Sequence of chain 1.B:
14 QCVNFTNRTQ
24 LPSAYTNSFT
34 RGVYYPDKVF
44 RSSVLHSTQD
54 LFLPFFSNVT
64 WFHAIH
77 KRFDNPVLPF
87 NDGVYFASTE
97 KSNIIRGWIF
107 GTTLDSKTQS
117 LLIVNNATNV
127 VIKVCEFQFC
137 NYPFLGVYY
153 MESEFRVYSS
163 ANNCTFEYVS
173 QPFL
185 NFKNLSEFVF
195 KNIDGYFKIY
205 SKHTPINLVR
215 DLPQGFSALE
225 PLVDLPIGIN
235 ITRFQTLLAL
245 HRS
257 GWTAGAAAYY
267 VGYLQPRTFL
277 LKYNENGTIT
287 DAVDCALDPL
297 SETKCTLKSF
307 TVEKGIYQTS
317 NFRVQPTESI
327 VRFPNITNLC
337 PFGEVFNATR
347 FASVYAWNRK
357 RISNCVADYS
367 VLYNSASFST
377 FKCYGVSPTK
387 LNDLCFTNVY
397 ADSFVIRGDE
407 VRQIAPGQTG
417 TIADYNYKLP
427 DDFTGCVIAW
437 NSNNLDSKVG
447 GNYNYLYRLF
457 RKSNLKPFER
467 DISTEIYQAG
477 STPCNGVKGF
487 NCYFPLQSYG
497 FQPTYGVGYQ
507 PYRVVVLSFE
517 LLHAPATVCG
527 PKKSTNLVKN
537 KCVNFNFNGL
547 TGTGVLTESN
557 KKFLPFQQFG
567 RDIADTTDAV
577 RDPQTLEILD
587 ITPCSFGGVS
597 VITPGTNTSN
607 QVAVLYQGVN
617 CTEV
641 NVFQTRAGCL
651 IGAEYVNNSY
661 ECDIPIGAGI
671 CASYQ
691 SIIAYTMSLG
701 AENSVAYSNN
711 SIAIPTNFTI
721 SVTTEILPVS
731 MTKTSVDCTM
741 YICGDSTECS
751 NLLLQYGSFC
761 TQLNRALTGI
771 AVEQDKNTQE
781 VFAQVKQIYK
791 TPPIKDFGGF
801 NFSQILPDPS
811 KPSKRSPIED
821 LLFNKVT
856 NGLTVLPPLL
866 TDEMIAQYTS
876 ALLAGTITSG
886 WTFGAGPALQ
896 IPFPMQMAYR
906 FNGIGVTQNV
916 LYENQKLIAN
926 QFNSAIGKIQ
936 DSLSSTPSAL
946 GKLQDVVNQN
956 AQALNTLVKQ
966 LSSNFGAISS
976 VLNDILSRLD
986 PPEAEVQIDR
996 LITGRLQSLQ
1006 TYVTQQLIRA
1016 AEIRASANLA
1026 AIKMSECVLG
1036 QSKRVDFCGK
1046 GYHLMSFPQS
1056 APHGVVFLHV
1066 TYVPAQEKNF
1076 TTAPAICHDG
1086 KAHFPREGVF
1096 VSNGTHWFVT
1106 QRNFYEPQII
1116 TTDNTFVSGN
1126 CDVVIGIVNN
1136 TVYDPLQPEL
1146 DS

Binding-site contacts:
Ligand atom O7 contacts residue ASN17 of chain 1.B at 3.3 Å (h-bond).
Ligand atom C5 contacts residue ASN17 of chain 1.B at 3.7 Å.
Ligand atom O7 contacts residue ASN137 of chain 1.B at 3.9 Å.
Ligand atom O5 contacts residue TYR138 of chain 1.B at 4.0 Å.
Ligand atom C8 contacts residue ASN137 of chain 1.B at 4.0 Å.
Ligand atom C1 contacts residue TYR138 of chain 1.B at 4.0 Å (hydrophobic).
Ligand atom C3 contacts residue ASN17 of chain 1.B at 3.9 Å.
Ligand atom C1 contacts residue ASN17 of chain 1.B at 1.5 Å.
Ligand atom N2 contacts residue CYS15 of chain 1.B at 4.5 Å.
Ligand atom C4 contacts residue ASN17 of chain 1.B at 4.3 Å.
Ligand atom C5 contacts residue ASN137 of chain 1.B at 3.6 Å.
Ligand atom C7 contacts residue ASN137 of chain 1.B at 4.2 Å.
Ligand atom C2 contacts residue ASN17 of chain 1.B at 2.6 Å.
Ligand atom C3 contacts residue ASN137 of chain 1.B at 4.3 Å.
Ligand atom O5 contacts residue ASN137 of chain 1.B at 3.9 Å.
Ligand atom C8 contacts residue ASN17 of chain 1.B at 4.0 Å.
Ligand atom N2 contacts residue ASN17 of chain 1.B at 3.1 Å (h-bond).
Ligand atom C6 contacts residue ASN137 of chain 1.B at 3.9 Å.
Ligand atom C4 contacts residue ASN137 of chain 1.B at 4.4 Å.
Ligand atom C8 contacts residue CYS15 of chain 1.B at 3.4 Å (hydrophobic).
Ligand atom O5 contacts residue ASN17 of chain 1.B at 2.4 Å (h-bond).
Ligand atom O4 contacts residue ASN137 of chain 1.B at 4.5 Å.
Ligand atom C1 contacts residue ASN137 of chain 1.B at 4.2 Å.
Ligand atom C7 contacts residue ASN17 of chain 1.B at 3.2 Å.

This small molecule binds to this protein.
Small molecule (SMILES): CC(=O)N[C@H]1[C@H](O[C@H]2[C@H](O)[C@@H](NC(C)=O)CO[C@@H]2CO)O[C@H](CO)[C@@H](O)[C@@H]1O